Sequence of chain 1.B:
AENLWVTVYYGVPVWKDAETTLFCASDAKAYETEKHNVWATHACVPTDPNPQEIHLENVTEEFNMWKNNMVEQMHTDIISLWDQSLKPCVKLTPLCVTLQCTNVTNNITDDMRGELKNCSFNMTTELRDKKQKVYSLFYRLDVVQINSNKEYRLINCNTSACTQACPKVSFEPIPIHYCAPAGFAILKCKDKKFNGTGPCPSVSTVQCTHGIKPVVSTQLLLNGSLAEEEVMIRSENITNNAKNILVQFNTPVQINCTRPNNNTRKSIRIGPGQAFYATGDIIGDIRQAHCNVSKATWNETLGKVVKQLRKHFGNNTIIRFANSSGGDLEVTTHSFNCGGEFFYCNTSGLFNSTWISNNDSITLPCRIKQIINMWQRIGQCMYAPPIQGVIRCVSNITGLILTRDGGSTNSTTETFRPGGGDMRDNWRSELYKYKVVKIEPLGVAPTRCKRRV

Binding-site contacts:
Ligand atom O7 contacts residue ASN301 of chain 1.B at 4.5 Å.
Ligand atom O7 contacts residue ASN265 of chain 1.B at 3.1 Å (h-bond).
Ligand atom O5 contacts residue ASN265 of chain 1.B at 2.4 Å (h-bond).
Ligand atom C1 contacts residue ASN265 of chain 1.B at 1.4 Å.
Ligand atom C5 contacts residue GLN263 of chain 1.B at 3.9 Å.
Ligand atom C8 contacts residue VAL302 of chain 1.B at 4.0 Å (hydrophobic).
Ligand atom N2 contacts residue ASN265 of chain 1.B at 2.9 Å (h-bond).
Ligand atom C8 contacts residue GLN263 of chain 1.B at 4.2 Å.
Ligand atom C7 contacts residue ASN265 of chain 1.B at 3.2 Å.
Ligand atom C8 contacts residue ASN265 of chain 1.B at 4.3 Å.
Ligand atom C4 contacts residue GLN263 of chain 1.B at 4.4 Å.
Ligand atom C5 contacts residue ARG412 of chain 1.B at 3.8 Å.
Ligand atom O5 contacts residue ARG412 of chain 1.B at 2.9 Å (salt-bridge).
Ligand atom O5 contacts residue GLN263 of chain 1.B at 4.4 Å.
Ligand atom O6 contacts residue ARG412 of chain 1.B at 2.4 Å (salt-bridge).
Ligand atom O7 contacts residue SER381 of chain 1.B at 4.4 Å.
Ligand atom C6 contacts residue ARG412 of chain 1.B at 3.5 Å.
Ligand atom C5 contacts residue ASN265 of chain 1.B at 3.6 Å.
Ligand atom C1 contacts residue GLN263 of chain 1.B at 3.9 Å.
Ligand atom C3 contacts residue ASN265 of chain 1.B at 3.8 Å.
Ligand atom C8 contacts residue SER303 of chain 1.B at 3.5 Å.
Ligand atom C4 contacts residue ASN265 of chain 1.B at 4.2 Å.
Ligand atom C2 contacts residue ASN265 of chain 1.B at 2.5 Å.
Ligand atom C3 contacts residue GLN263 of chain 1.B at 4.0 Å.
Ligand atom C1 contacts residue ARG412 of chain 1.B at 3.9 Å.
Ligand atom C2 contacts residue GLN263 of chain 1.B at 4.4 Å.

This protein binds this small molecule.
Small molecule (SMILES): CC(=O)N[C@H]1[C@H](O[C@H]2[C@H](O)[C@@H](NC(C)=O)CO[C@@H]2CO)O[C@H](CO)[C@@H](O)[C@@H]1O